Binding-site contacts:
Ligand atom C3 contacts residue SER357 of chain 1.A at 4.4 Å.
Ligand atom C1 contacts residue ASN355 of chain 1.A at 1.4 Å.
Ligand atom O6 contacts residue GLY358 of chain 1.A at 3.9 Å.
Ligand atom O6 contacts residue BMA3 of chain 1.X at 3.5 Å (h-bond).
Ligand atom O7 contacts residue NAG1 of chain 1.Z at 3.0 Å (h-bond).
Ligand atom C4 contacts residue ASN355 of chain 1.A at 4.3 Å.
Ligand atom O6 contacts residue SER357 of chain 1.A at 2.5 Å (h-bond).
Ligand atom C5 contacts residue SER357 of chain 1.A at 3.1 Å.
Ligand atom O3 contacts residue NAG1 of chain 1.X at 3.5 Å.
Ligand atom C2 contacts residue BMA3 of chain 1.X at 4.4 Å.
Ligand atom C5 contacts residue ASN355 of chain 1.A at 3.7 Å.
Ligand atom C6 contacts residue SER357 of chain 1.A at 3.3 Å.
Ligand atom C1 contacts residue SER357 of chain 1.A at 4.0 Å.
Ligand atom N2 contacts residue ASN355 of chain 1.A at 2.7 Å (h-bond).
Ligand atom C3 contacts residue NAG1 of chain 1.X at 4.2 Å.
Ligand atom O4 contacts residue SER357 of chain 1.A at 2.9 Å (h-bond).
Ligand atom C7 contacts residue NAG1 of chain 1.Z at 3.4 Å.
Ligand atom N2 contacts residue NAG1 of chain 1.X at 4.2 Å.
Ligand atom O7 contacts residue SER357 of chain 1.A at 3.4 Å (h-bond).
Ligand atom C8 contacts residue NAG1 of chain 1.Z at 3.3 Å.
Ligand atom C2 contacts residue NAG1 of chain 1.Z at 4.2 Å.
Ligand atom C7 contacts residue SER357 of chain 1.A at 4.5 Å.
Ligand atom C1 contacts residue BMA3 of chain 1.X at 4.4 Å.
Ligand atom C6 contacts residue PRO385 of chain 1.A at 4.0 Å (hydrophobic).
Ligand atom O3 contacts residue NAG2 of chain 1.X at 3.5 Å.
Ligand atom C4 contacts residue SER357 of chain 1.A at 3.6 Å.
Ligand atom C2 contacts residue ASP111 of chain 1.A at 4.2 Å.
Ligand atom N2 contacts residue NAG1 of chain 1.Z at 3.9 Å.
Ligand atom O7 contacts residue NAG2 of chain 1.X at 4.3 Å.
Ligand atom C3 contacts residue ASN355 of chain 1.A at 3.8 Å.
Ligand atom C6 contacts residue BMA3 of chain 1.X at 3.6 Å.
Ligand atom C2 contacts residue SER357 of chain 1.A at 4.3 Å.
Ligand atom C7 contacts residue ASN355 of chain 1.A at 3.9 Å.
Ligand atom O2 contacts residue ASP111 of chain 1.A at 2.9 Å (salt-bridge).
Ligand atom O5 contacts residue SER357 of chain 1.A at 4.4 Å.
Ligand atom O5 contacts residue ASN355 of chain 1.A at 2.5 Å (h-bond).
Ligand atom O5 contacts residue PRO385 of chain 1.A at 3.9 Å.
Ligand atom C6 contacts residue NAG2 of chain 1.X at 4.0 Å.
Ligand atom C2 contacts residue ASN355 of chain 1.A at 2.5 Å.
Ligand atom C3 contacts residue NAG1 of chain 1.Z at 4.4 Å.

The small molecule below binds the protein below.
Small molecule (SMILES): CC(=O)N[C@H]1[C@H](O[C@H]2[C@H](O)[C@@H](NC(C)=O)CO[C@@H]2CO)O[C@H](CO)[C@@H](O[C@@H]2O[C@H](CO[C@H]3O[C@H](CO)[C@@H](O)[C@H](O)[C@@H]3O)[C@@H](O)[C@H](O[C@H]3O[C@H](CO)[C@@H](O)[C@H](O)[C@@H]3O)[C@@H]2O)[C@@H]1O

Sequence of chain 1.A:
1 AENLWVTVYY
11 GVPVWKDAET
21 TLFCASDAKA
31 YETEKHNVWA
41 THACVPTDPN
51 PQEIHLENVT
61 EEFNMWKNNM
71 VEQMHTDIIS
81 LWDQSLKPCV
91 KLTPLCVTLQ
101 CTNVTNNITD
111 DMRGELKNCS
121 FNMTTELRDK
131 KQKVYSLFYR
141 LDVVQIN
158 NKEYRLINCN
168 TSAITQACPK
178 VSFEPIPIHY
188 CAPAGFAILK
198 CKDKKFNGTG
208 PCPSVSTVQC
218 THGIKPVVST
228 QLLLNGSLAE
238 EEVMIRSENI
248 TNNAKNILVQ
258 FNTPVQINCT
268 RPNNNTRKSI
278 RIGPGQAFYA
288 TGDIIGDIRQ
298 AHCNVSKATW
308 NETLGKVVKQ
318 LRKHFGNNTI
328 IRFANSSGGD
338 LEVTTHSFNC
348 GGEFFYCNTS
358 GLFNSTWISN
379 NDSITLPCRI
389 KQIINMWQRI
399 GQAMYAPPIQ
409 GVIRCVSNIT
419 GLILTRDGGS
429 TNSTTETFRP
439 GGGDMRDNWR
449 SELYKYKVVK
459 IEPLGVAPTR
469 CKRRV